Binding-site contacts:
Ligand atom CJ1 contacts residue LEU33 of chain 1.A at 4.2 Å (hydrophobic).
Ligand atom CD2 contacts residue ASN92 of chain 1.A at 4.2 Å.
Ligand atom CD1 contacts residue LEU44 of chain 1.A at 3.5 Å (hydrophobic).
Ligand atom OC2 contacts residue ARG97 of chain 1.A at 4.0 Å.
Ligand atom CD1 contacts residue VAL98 of chain 1.A at 3.5 Å (hydrophobic).
Ligand atom CI1 contacts residue LEU44 of chain 1.A at 3.3 Å (hydrophobic).
Ligand atom CH contacts residue LEU44 of chain 1.A at 3.8 Å (hydrophobic).
Ligand atom OH contacts residue TYR91 of chain 1.A at 2.8 Å.
Ligand atom OC2 contacts residue LEU33 of chain 1.A at 3.1 Å.
Ligand atom CK contacts residue ARG97 of chain 1.A at 3.8 Å.
Ligand atom CE2 contacts residue ASN92 of chain 1.A at 3.5 Å.
Ligand atom CG contacts residue VAL98 of chain 1.A at 3.2 Å (hydrophobic).
Ligand atom CE1 contacts residue ASN92 of chain 1.A at 3.3 Å.
Ligand atom CE1 contacts residue ILE46 of chain 1.A at 3.7 Å (hydrophobic).
Ligand atom SO4 contacts residue LEU33 of chain 1.A at 3.5 Å.
Ligand atom CD1 contacts residue ILE46 of chain 1.A at 3.6 Å (hydrophobic).
Ligand atom NB contacts residue LEU44 of chain 1.A at 3.0 Å.
Ligand atom CJ2 contacts residue ARG97 of chain 1.A at 3.0 Å.
Ligand atom CZ contacts residue ILE46 of chain 1.A at 4.1 Å (hydrophobic).
Ligand atom OH contacts residue ASN92 of chain 1.A at 3.0 Å (h-bond).
Ligand atom OC1 contacts residue LEU33 of chain 1.A at 2.8 Å.
Ligand atom CD1 contacts residue ASN92 of chain 1.A at 4.1 Å.
Ligand atom CE1 contacts residue TYR49 of chain 1.A at 3.2 Å (hydrophobic).
Ligand atom CZ contacts residue TYR91 of chain 1.A at 4.1 Å (hydrophobic).
Ligand atom CE1 contacts residue VAL98 of chain 1.A at 4.2 Å (hydrophobic).
Ligand atom CI2 contacts residue ARG97 of chain 1.A at 3.3 Å.
Ligand atom CZ contacts residue ASN92 of chain 1.A at 3.0 Å.
Ligand atom NA contacts residue ARG97 of chain 1.A at 3.9 Å.
Ligand atom NA contacts residue VAL98 of chain 1.A at 3.7 Å.
Ligand atom NB contacts residue VAL98 of chain 1.A at 3.2 Å.
Ligand atom CJ1 contacts residue LEU44 of chain 1.A at 3.6 Å (hydrophobic).
Ligand atom NA contacts residue LEU44 of chain 1.A at 3.8 Å.
Ligand atom CG contacts residue ILE46 of chain 1.A at 4.1 Å (hydrophobic).
Ligand atom CD2 contacts residue VAL98 of chain 1.A at 3.6 Å (hydrophobic).
Ligand atom CH contacts residue ARG97 of chain 1.A at 4.0 Å.
Ligand atom OC1 contacts residue GLN37 of chain 1.A at 4.1 Å.
Ligand atom CD1 contacts residue TYR49 of chain 1.A at 3.8 Å (hydrophobic).
Ligand atom CE1 contacts residue TYR91 of chain 1.A at 4.2 Å (hydrophobic).
Ligand atom CG contacts residue LEU44 of chain 1.A at 3.5 Å (hydrophobic).
Ligand atom CZ contacts residue TYR49 of chain 1.A at 4.1 Å (hydrophobic).

A small-molecule ligand and the protein it binds are described below.
Small molecule (SMILES): O=S(=O)(O)c1ccc(/N=N/c2ccc(O)cc2)cc1

Sequence of chain 1.A:
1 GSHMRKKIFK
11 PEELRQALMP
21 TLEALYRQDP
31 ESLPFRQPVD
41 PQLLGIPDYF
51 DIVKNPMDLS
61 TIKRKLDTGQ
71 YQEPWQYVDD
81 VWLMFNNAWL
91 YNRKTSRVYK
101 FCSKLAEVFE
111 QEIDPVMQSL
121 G